Binding-site contacts:
Ligand atom N contacts residue LYS245 of chain 1.B at 4.3 Å.
Ligand atom C contacts residue ASP241 of chain 1.B at 3.4 Å.
Ligand atom O contacts residue ILE239 of chain 1.B at 4.1 Å.
Ligand atom C2 contacts residue ILE239 of chain 1.B at 4.2 Å (hydrophobic).
Ligand atom O contacts residue LYS245 of chain 1.B at 3.7 Å.
Ligand atom C contacts residue VAL246 of chain 1.B at 4.3 Å (hydrophobic).
Ligand atom N1 contacts residue LEU225 of chain 1.B at 3.8 Å.
Ligand atom C2 contacts residue LYS245 of chain 1.B at 4.4 Å.
Ligand atom C1 contacts residue SER247 of chain 1.B at 3.6 Å.
Ligand atom C6 contacts residue ASP241 of chain 1.B at 3.8 Å.
Ligand atom C contacts residue ILE239 of chain 1.B at 3.0 Å (hydrophobic).
Ligand atom C contacts residue THR240 of chain 1.B at 3.6 Å.
Ligand atom C3 contacts residue ASP241 of chain 1.B at 4.0 Å.
Ligand atom C6 contacts residue THR240 of chain 1.B at 4.4 Å.
Ligand atom N contacts residue ASP241 of chain 1.B at 4.3 Å.
Ligand atom O contacts residue SER247 of chain 1.B at 3.0 Å (h-bond).
Ligand atom C3 contacts residue LYS245 of chain 1.B at 4.1 Å.
Ligand atom C4 contacts residue ASN226 of chain 1.B at 4.0 Å.
Ligand atom C1 contacts residue ASP241 of chain 1.B at 4.1 Å.
Ligand atom C6 contacts residue ILE239 of chain 1.B at 4.3 Å (hydrophobic).
Ligand atom C5 contacts residue ASN226 of chain 1.B at 3.3 Å.
Ligand atom N contacts residue ILE239 of chain 1.B at 3.6 Å.
Ligand atom C5 contacts residue ALA227 of chain 1.B at 3.5 Å (hydrophobic).
Ligand atom C6 contacts residue ASN226 of chain 1.B at 4.1 Å.
Ligand atom N1 contacts residue ASN226 of chain 1.B at 4.2 Å.
Ligand atom C1 contacts residue LYS245 of chain 1.B at 3.9 Å.
Ligand atom C4 contacts residue ASP241 of chain 1.B at 4.1 Å.
Ligand atom C1 contacts residue ILE239 of chain 1.B at 3.7 Å (hydrophobic).
Ligand atom C contacts residue LYS245 of chain 1.B at 3.0 Å.
Ligand atom C contacts residue SER247 of chain 1.B at 4.1 Å.
Ligand atom C5 contacts residue LEU225 of chain 1.B at 4.1 Å (hydrophobic).
Ligand atom C6 contacts residue ALA227 of chain 1.B at 3.6 Å (hydrophobic).

The small molecule below binds the protein below.
Small molecule (SMILES): CC(=O)N1CCC(NC2CC2)CC1

Sequence of chain 1.B:
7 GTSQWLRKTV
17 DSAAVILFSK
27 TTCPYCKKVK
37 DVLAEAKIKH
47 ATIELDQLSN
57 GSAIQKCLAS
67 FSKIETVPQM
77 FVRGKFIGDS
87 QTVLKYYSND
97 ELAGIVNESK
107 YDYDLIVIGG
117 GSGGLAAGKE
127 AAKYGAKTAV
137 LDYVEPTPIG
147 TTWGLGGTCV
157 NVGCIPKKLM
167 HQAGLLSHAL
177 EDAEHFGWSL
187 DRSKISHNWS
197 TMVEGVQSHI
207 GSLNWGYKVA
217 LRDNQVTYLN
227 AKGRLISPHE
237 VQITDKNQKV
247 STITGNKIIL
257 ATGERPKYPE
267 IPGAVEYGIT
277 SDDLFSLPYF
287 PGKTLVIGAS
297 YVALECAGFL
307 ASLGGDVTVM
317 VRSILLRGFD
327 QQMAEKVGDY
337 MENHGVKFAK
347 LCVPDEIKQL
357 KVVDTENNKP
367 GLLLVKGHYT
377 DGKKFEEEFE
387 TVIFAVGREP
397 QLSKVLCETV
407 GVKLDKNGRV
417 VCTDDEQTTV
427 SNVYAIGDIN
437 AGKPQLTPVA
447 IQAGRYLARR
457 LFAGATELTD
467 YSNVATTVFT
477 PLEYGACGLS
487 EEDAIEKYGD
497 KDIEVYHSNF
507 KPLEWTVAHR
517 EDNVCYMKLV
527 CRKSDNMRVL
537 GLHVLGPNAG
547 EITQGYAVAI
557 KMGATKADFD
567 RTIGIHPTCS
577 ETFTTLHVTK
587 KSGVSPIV